Sequence of chain 13.D:
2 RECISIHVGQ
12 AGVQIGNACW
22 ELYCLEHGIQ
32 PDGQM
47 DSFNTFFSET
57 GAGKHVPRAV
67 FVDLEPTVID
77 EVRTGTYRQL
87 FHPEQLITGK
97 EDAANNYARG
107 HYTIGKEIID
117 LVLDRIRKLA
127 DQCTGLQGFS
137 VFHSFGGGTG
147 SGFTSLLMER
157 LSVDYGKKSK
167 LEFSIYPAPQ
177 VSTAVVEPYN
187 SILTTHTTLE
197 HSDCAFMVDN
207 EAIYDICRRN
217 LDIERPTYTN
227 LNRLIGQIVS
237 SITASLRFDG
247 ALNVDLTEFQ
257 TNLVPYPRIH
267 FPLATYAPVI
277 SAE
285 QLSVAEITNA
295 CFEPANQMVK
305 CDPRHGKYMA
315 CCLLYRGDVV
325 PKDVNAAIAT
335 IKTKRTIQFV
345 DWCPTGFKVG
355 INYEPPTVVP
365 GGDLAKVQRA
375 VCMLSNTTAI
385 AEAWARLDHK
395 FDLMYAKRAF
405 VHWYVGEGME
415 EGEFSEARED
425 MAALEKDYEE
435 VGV

The small molecule below binds the protein below.
Small molecule (SMILES): COc1cc2c(c(OC)c1OC)-c1ccc(OC)c(=O)cc1[C@@H](NC(=O)CS)CC2

Sequence of chain 13.E:
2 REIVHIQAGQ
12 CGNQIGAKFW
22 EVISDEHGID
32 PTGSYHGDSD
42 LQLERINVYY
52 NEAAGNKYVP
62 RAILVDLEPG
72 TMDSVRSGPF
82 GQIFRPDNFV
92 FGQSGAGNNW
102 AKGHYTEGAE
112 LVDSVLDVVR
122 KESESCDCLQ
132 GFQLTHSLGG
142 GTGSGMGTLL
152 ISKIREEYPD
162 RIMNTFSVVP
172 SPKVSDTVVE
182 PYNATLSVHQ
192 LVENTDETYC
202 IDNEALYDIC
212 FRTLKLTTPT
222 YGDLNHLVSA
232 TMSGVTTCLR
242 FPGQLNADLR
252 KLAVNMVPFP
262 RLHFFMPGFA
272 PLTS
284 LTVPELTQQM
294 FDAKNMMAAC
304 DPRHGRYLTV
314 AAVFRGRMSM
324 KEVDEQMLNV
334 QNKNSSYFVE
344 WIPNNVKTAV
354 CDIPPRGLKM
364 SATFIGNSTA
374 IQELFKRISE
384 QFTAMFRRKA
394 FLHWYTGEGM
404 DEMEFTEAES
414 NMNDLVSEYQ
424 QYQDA

Binding-site contacts:
Ligand atom C9 contacts residue LEU253 of chain 13.E at 3.8 Å (hydrophobic).
Ligand atom O1 contacts residue ALA314 of chain 13.E at 3.3 Å.
Ligand atom C6 contacts residue CYS239 of chain 13.E at 3.8 Å (hydrophobic).
Ligand atom C4 contacts residue ILE368 of chain 13.E at 3.3 Å (hydrophobic).
Ligand atom C18 contacts residue VAL313 of chain 13.E at 3.3 Å (hydrophobic).
Ligand atom C5 contacts residue ALA248 of chain 13.E at 3.8 Å (hydrophobic).
Ligand atom C6 contacts residue VAL236 of chain 13.E at 3.8 Å (hydrophobic).
Ligand atom C17 contacts residue LYS350 of chain 13.E at 3.9 Å.
Ligand atom O4 contacts residue LEU246 of chain 13.E at 3.8 Å.
Ligand atom C3 contacts residue CYS239 of chain 13.E at 3.7 Å (hydrophobic).
Ligand atom O3 contacts residue ALA248 of chain 13.E at 3.2 Å.
Ligand atom C5 contacts residue LEU253 of chain 13.E at 3.8 Å (hydrophobic).
Ligand atom C7 contacts residue ALA248 of chain 13.E at 3.3 Å (hydrophobic).
Ligand atom O6 contacts residue ASN256 of chain 13.E at 3.6 Å.
Ligand atom C12 contacts residue LEU246 of chain 13.E at 3.8 Å (hydrophobic).
Ligand atom C3 contacts residue LEU253 of chain 13.E at 3.6 Å (hydrophobic).
Ligand atom S1 contacts residue THR179 of chain 13.D at 3.8 Å.
Ligand atom C1 contacts residue LEU253 of chain 13.E at 3.4 Å (hydrophobic).
Ligand atom C5 contacts residue CYS239 of chain 13.E at 3.8 Å (hydrophobic).
Ligand atom O1 contacts residue LEU253 of chain 13.E at 3.9 Å.
Ligand atom S1 contacts residue SER178 of chain 13.D at 3.1 Å.
Ligand atom C22 contacts residue LEU253 of chain 13.E at 3.4 Å (hydrophobic).
Ligand atom O5 contacts residue THR179 of chain 13.D at 3.9 Å.
Ligand atom C18 contacts residue MET257 of chain 13.E at 3.5 Å (hydrophobic).
Ligand atom C7 contacts residue LEU253 of chain 13.E at 3.9 Å (hydrophobic).
Ligand atom C2 contacts residue ALA314 of chain 13.E at 3.8 Å (hydrophobic).
Ligand atom C19 contacts residue ASN256 of chain 13.E at 3.8 Å.
Ligand atom C8 contacts residue LEU253 of chain 13.E at 3.7 Å (hydrophobic).
Ligand atom O3 contacts residue CYS239 of chain 13.E at 3.2 Å (h-bond).
Ligand atom O5 contacts residue VAL181 of chain 13.D at 3.8 Å.
Ligand atom C20 contacts residue LEU253 of chain 13.E at 3.9 Å (hydrophobic).
Ligand atom C6 contacts residue LEU240 of chain 13.E at 3.7 Å (hydrophobic).
Ligand atom O6 contacts residue VAL181 of chain 13.D at 3.1 Å.
Ligand atom C17 contacts residue ASN256 of chain 13.E at 3.8 Å.
Ligand atom C4 contacts residue VAL236 of chain 13.E at 3.8 Å (hydrophobic).
Ligand atom O5 contacts residue LYS350 of chain 13.E at 2.9 Å.
Ligand atom C16 contacts residue LYS350 of chain 13.E at 3.4 Å.
Ligand atom O5 contacts residue ALA180 of chain 13.D at 3.7 Å.
Ligand atom C18 contacts residue VAL181 of chain 13.D at 3.8 Å (hydrophobic).
Ligand atom O2 contacts residue CYS239 of chain 13.E at 3.1 Å (h-bond).